Sequence of chain 2.F:
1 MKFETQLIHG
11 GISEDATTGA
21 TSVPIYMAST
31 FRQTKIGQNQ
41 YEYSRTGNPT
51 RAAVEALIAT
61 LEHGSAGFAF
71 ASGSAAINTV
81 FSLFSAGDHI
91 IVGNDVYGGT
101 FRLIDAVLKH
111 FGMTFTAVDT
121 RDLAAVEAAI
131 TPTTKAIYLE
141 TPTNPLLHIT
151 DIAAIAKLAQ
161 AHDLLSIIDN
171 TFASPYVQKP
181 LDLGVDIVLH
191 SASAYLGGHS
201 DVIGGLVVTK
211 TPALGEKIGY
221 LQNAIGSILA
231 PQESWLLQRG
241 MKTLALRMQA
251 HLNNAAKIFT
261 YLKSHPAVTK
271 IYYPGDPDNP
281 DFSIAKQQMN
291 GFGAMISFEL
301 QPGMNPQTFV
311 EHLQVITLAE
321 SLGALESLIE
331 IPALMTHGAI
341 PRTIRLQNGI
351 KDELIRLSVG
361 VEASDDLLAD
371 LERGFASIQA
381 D

Binding-site contacts:
Ligand atom O contacts residue TYR97 of chain 2.E at 3.6 Å.
Ligand atom C contacts residue ARG356 of chain 2.E at 3.7 Å.
Ligand atom C2 contacts residue ASP169 of chain 2.E at 3.6 Å.
Ligand atom C3 contacts residue TYR97 of chain 2.E at 3.7 Å (hydrophobic).
Ligand atom OXT contacts residue ARG356 of chain 2.E at 3.1 Å (salt-bridge).
Ligand atom P contacts residue SER191 of chain 2.E at 3.6 Å.
Ligand atom OXT contacts residue THR336 of chain 2.E at 3.1 Å.
Ligand atom P contacts residue ARG45 of chain 2.F at 3.5 Å.
Ligand atom O4P contacts residue GLY73 of chain 2.E at 3.5 Å.
Ligand atom P contacts residue GLY73 of chain 2.E at 3.6 Å.
Ligand atom O3P contacts residue ARG45 of chain 2.F at 2.8 Å (salt-bridge).
Ligand atom C contacts residue LEU322 of chain 2.E at 3.6 Å (hydrophobic).
Ligand atom C4A contacts residue TYR97 of chain 2.E at 3.7 Å (hydrophobic).
Ligand atom O2P contacts residue SER193 of chain 2.E at 2.5 Å (h-bond).
Ligand atom O1P contacts residue SER72 of chain 2.E at 3.4 Å.
Ligand atom O contacts residue ASN144 of chain 2.E at 3.1 Å (h-bond).
Ligand atom C5 contacts residue TYR97 of chain 2.E at 3.5 Å (hydrophobic).
Ligand atom N1 contacts residue ASP169 of chain 2.E at 2.9 Å (salt-bridge).
Ligand atom O contacts residue THR336 of chain 2.E at 3.5 Å.
Ligand atom C contacts residue THR336 of chain 2.E at 3.6 Å.
Ligand atom P contacts residue TYR43 of chain 2.F at 3.6 Å.
Ligand atom OG contacts residue TYR97 of chain 2.E at 3.1 Å (h-bond).
Ligand atom O3 contacts residue ASN144 of chain 2.E at 3.2 Å (h-bond).
Ligand atom O2P contacts residue TYR43 of chain 2.F at 3.6 Å.
Ligand atom OXT contacts residue SER321 of chain 2.E at 2.8 Å (h-bond).
Ligand atom O4P contacts residue SER191 of chain 2.E at 3.0 Å (h-bond).
Ligand atom N contacts residue TYR97 of chain 2.E at 3.5 Å.
Ligand atom C4 contacts residue TYR97 of chain 2.E at 3.5 Å (hydrophobic).
Ligand atom O1P contacts residue ARG45 of chain 2.F at 3.0 Å (salt-bridge).
Ligand atom C5A contacts residue TYR97 of chain 2.E at 3.7 Å (hydrophobic).
Ligand atom O contacts residue ARG356 of chain 2.E at 2.9 Å (salt-bridge).
Ligand atom O3P contacts residue TYR43 of chain 2.F at 2.5 Å (h-bond).
Ligand atom O2P contacts residue SER191 of chain 2.E at 3.0 Å (h-bond).
Ligand atom C2A contacts residue GLU140 of chain 2.E at 3.7 Å.
Ligand atom C2A contacts residue ASP169 of chain 2.E at 3.5 Å.
Ligand atom O2P contacts residue GLY73 of chain 2.E at 3.0 Å (h-bond).
Ligand atom C5A contacts residue SER74 of chain 2.E at 3.5 Å.
Ligand atom CB contacts residue TYR43 of chain 2.F at 3.6 Å (hydrophobic).
Ligand atom O1P contacts residue SER74 of chain 2.E at 2.6 Å (h-bond).
Ligand atom O1P contacts residue GLY73 of chain 2.E at 3.3 Å (h-bond).

Sequence of chain 2.E:
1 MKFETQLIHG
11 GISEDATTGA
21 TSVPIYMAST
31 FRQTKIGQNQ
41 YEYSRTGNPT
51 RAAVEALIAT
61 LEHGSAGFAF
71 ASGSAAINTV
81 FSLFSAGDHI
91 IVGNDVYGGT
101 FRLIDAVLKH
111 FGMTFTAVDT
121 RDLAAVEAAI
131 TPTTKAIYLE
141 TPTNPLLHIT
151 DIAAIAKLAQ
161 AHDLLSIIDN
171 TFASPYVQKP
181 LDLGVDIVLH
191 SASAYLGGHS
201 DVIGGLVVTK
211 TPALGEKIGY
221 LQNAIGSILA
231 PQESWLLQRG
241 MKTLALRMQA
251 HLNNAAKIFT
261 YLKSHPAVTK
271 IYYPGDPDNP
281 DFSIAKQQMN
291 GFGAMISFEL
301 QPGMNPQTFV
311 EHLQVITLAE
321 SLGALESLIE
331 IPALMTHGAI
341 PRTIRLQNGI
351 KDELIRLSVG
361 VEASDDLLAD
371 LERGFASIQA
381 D

This protein binds this small molecule.
Small molecule (SMILES): Cc1ncc(COP(=O)(O)O)c(/C=N/C(CO)C(=O)O)c1O